Binding-site contacts:
Ligand atom C3 contacts residue PRO192 of chain 1.B at 3.7 Å (hydrophobic).
Ligand atom C4 contacts residue LEU25 of chain 1.H at 4.1 Å (hydrophobic).
Ligand atom O1 contacts residue PRO192 of chain 1.B at 1.3 Å (h-bond).
Ligand atom C5 contacts residue LEU25 of chain 1.H at 4.4 Å (hydrophobic).
Ligand atom C3 contacts residue ASN196 of chain 1.B at 3.3 Å.
Ligand atom C6 contacts residue VAL40 of chain 1.H at 4.5 Å (hydrophobic).
Ligand atom C3 contacts residue VAL69 of chain 1.H at 3.9 Å (hydrophobic).
Ligand atom O2 contacts residue VAL69 of chain 1.H at 3.6 Å.
Ligand atom C1 contacts residue VAL69 of chain 1.H at 4.5 Å (hydrophobic).
Ligand atom C2 contacts residue PRO192 of chain 1.B at 2.6 Å (hydrophobic).
Ligand atom O1 contacts residue ALA193 of chain 1.B at 3.4 Å (h-bond).
Ligand atom C1 contacts residue ALA195 of chain 1.B at 3.7 Å (hydrophobic).
Ligand atom C1 contacts residue ASN196 of chain 1.B at 3.3 Å.
Ligand atom O1 contacts residue ALA195 of chain 1.B at 4.0 Å.
Ligand atom O2 contacts residue LYS37 of chain 1.H at 4.0 Å.
Ligand atom C6 contacts residue LYS37 of chain 1.H at 4.5 Å.
Ligand atom C4 contacts residue LYS37 of chain 1.H at 3.5 Å.
Ligand atom C1 contacts residue PRO192 of chain 1.B at 3.4 Å (hydrophobic).
Ligand atom C6 contacts residue LEU25 of chain 1.H at 3.6 Å (hydrophobic).
Ligand atom C4 contacts residue PRO192 of chain 1.B at 4.3 Å (hydrophobic).
Ligand atom C2 contacts residue LYS37 of chain 1.H at 4.5 Å.
Ligand atom C5 contacts residue VAL69 of chain 1.H at 4.3 Å (hydrophobic).
Ligand atom C2 contacts residue ALA195 of chain 1.B at 4.4 Å (hydrophobic).
Ligand atom C2 contacts residue ASN196 of chain 1.B at 3.3 Å.
Ligand atom C3 contacts residue LEU25 of chain 1.H at 3.5 Å (hydrophobic).
Ligand atom C6 contacts residue VAL69 of chain 1.H at 4.1 Å (hydrophobic).
Ligand atom C5 contacts residue LYS37 of chain 1.H at 3.6 Å.
Ligand atom O1 contacts residue ASN196 of chain 1.B at 2.9 Å (h-bond).
Ligand atom O2 contacts residue GLU71 of chain 1.H at 4.0 Å.

This small molecule binds to this protein.
Small molecule (SMILES): C[C@@H](O)CC[C@@H](C)O

Sequence of chain 1.H:
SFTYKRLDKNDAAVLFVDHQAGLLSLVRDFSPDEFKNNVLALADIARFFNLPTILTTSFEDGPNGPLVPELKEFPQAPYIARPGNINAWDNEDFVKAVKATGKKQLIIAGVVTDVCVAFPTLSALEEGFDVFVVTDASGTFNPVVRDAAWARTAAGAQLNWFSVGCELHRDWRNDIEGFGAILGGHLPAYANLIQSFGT

Sequence of chain 1.B:
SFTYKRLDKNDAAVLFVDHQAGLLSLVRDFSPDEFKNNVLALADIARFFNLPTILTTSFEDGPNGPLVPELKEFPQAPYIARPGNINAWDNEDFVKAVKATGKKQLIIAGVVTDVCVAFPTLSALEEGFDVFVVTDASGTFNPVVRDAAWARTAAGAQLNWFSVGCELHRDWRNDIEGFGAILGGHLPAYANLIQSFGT